Sequence of chain 1.A:
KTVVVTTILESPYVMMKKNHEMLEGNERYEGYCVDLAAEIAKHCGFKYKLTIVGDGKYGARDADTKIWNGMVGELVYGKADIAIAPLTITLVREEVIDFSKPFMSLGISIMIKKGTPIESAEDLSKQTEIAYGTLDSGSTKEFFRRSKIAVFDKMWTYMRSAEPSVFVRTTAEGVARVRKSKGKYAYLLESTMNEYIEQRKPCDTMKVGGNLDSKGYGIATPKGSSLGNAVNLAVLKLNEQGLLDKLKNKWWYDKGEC

Binding-site contacts:
Ligand atom C17 contacts residue GLY59 of chain 1.A at 3.8 Å.
Ligand atom O8 contacts residue TYR58 of chain 1.A at 3.1 Å (h-bond).
Ligand atom C14 contacts residue SER139 of chain 1.A at 3.2 Å.
Ligand atom C13 contacts residue SER139 of chain 1.A at 3.8 Å.
Ligand atom CL1 contacts residue ARG93 of chain 1.A at 3.8 Å.
Ligand atom O2 contacts residue THR88 of chain 1.A at 3.6 Å.
Ligand atom O8 contacts residue LYS57 of chain 1.A at 3.8 Å.
Ligand atom C4 contacts residue SER139 of chain 1.A at 3.8 Å.
Ligand atom N contacts residue TYR58 of chain 1.A at 3.8 Å.
Ligand atom O contacts residue ARG93 of chain 1.A at 2.7 Å (salt-bridge).
Ligand atom O1 contacts residue LEU87 of chain 1.A at 3.6 Å.
Ligand atom CL1 contacts residue SER139 of chain 1.A at 3.0 Å.
Ligand atom O1 contacts residue THR88 of chain 1.A at 2.8 Å (h-bond).
Ligand atom O1 contacts residue TYR58 of chain 1.A at 3.7 Å.
Ligand atom O1 contacts residue PRO86 of chain 1.A at 3.7 Å.
Ligand atom CL1 contacts residue THR90 of chain 1.A at 3.3 Å.
Ligand atom N contacts residue THR88 of chain 1.A at 3.4 Å (h-bond).
Ligand atom C15 contacts residue SER139 of chain 1.A at 2.7 Å.
Ligand atom N contacts residue GLU190 of chain 1.A at 3.0 Å (salt-bridge).
Ligand atom C16 contacts residue SER139 of chain 1.A at 3.2 Å.
Ligand atom O2 contacts residue GLU190 of chain 1.A at 3.2 Å (salt-bridge).
Ligand atom CL contacts residue GLU142 of chain 1.A at 3.5 Å.
Ligand atom C1 contacts residue ARG93 of chain 1.A at 3.4 Å.
Ligand atom C contacts residue TYR58 of chain 1.A at 3.6 Å (hydrophobic).
Ligand atom C6 contacts residue TYR58 of chain 1.A at 3.7 Å (hydrophobic).
Ligand atom CL1 contacts residue THR88 of chain 1.A at 3.6 Å.
Ligand atom O4 contacts residue SER139 of chain 1.A at 3.0 Å (h-bond).
Ligand atom O2 contacts residue SER139 of chain 1.A at 3.0 Å (h-bond).
Ligand atom O5 contacts residue GLY138 of chain 1.A at 3.5 Å.
Ligand atom O contacts residue TYR58 of chain 1.A at 3.5 Å.
Ligand atom O6 contacts residue SER139 of chain 1.A at 3.6 Å.
Ligand atom O7 contacts residue TYR58 of chain 1.A at 3.4 Å.
Ligand atom O7 contacts residue GLY59 of chain 1.A at 2.9 Å (h-bond).
Ligand atom O7 contacts residue ARG93 of chain 1.A at 3.5 Å (salt-bridge).
Ligand atom O4 contacts residue GLY138 of chain 1.A at 3.2 Å.
Ligand atom C2 contacts residue GLU190 of chain 1.A at 3.2 Å.
Ligand atom C1 contacts residue TYR58 of chain 1.A at 3.7 Å (hydrophobic).
Ligand atom O1 contacts residue ARG93 of chain 1.A at 2.8 Å (salt-bridge).
Ligand atom C contacts residue GLU190 of chain 1.A at 3.7 Å.
Ligand atom N contacts residue PRO86 of chain 1.A at 3.0 Å (h-bond).

A protein and the small-molecule ligand that binds it are described below.
Small molecule (SMILES): N[C@@H](C(=O)O)[C@H](O)[C@@]1(C(=O)O)CC[C@H](C[C@H](NC(=O)c2cc(Cl)c(O)c(Cl)c2)C(=O)O)N1